The small molecule below binds the protein below.
Small molecule (SMILES): CCS(=O)(=O)O

Binding-site contacts:
Ligand atom O1 contacts residue ALA14 of chain 1.A at 2.7 Å (h-bond).
Ligand atom O1 contacts residue MG1 of chain 1.G at 2.9 Å.
Ligand atom O3 contacts residue ASP12 of chain 1.A at 3.6 Å (salt-bridge).
Ligand atom O3 contacts residue ARG160 of chain 1.A at 3.2 Å (salt-bridge).
Ligand atom O2 contacts residue ALA14 of chain 1.A at 4.0 Å.
Ligand atom O3 contacts residue MG1 of chain 1.G at 4.4 Å.
Ligand atom C2 contacts residue GLY127 of chain 1.A at 4.5 Å.
Ligand atom O1 contacts residue THR126 of chain 1.A at 4.1 Å.
Ligand atom S contacts residue THR126 of chain 1.A at 3.8 Å.
Ligand atom O3 contacts residue GLY127 of chain 1.A at 2.7 Å (h-bond).
Ligand atom O3 contacts residue TYR128 of chain 1.A at 4.0 Å.
Ligand atom O2 contacts residue MG1 of chain 1.G at 2.5 Å.
Ligand atom C2 contacts residue TYR128 of chain 1.A at 3.8 Å (hydrophobic).
Ligand atom O2 contacts residue ASP12 of chain 1.A at 3.4 Å (salt-bridge).
Ligand atom O3 contacts residue THR126 of chain 1.A at 2.5 Å (h-bond).
Ligand atom S contacts residue MG1 of chain 1.G at 3.2 Å.
Ligand atom S contacts residue GLY127 of chain 1.A at 4.1 Å.
Ligand atom C1 contacts residue TYR128 of chain 1.A at 3.9 Å (hydrophobic).
Ligand atom O1 contacts residue TRP13 of chain 1.A at 3.7 Å.
Ligand atom C1 contacts residue MET49 of chain 1.A at 4.3 Å (hydrophobic).
Ligand atom C2 contacts residue MG1 of chain 1.G at 4.2 Å.
Ligand atom C2 contacts residue CYS22 of chain 1.A at 4.3 Å (hydrophobic).
Ligand atom C1 contacts residue GLY127 of chain 1.A at 4.0 Å.
Ligand atom O2 contacts residue ARG160 of chain 1.A at 3.7 Å.
Ligand atom O2 contacts residue ASP186 of chain 1.A at 4.5 Å.
Ligand atom S contacts residue ARG160 of chain 1.A at 4.0 Å.
Ligand atom S contacts residue ASP12 of chain 1.A at 3.9 Å.
Ligand atom C2 contacts residue THR126 of chain 1.A at 4.5 Å.
Ligand atom S contacts residue ALA14 of chain 1.A at 4.1 Å.
Ligand atom O1 contacts residue ASP12 of chain 1.A at 3.9 Å.

Sequence of chain 1.A:
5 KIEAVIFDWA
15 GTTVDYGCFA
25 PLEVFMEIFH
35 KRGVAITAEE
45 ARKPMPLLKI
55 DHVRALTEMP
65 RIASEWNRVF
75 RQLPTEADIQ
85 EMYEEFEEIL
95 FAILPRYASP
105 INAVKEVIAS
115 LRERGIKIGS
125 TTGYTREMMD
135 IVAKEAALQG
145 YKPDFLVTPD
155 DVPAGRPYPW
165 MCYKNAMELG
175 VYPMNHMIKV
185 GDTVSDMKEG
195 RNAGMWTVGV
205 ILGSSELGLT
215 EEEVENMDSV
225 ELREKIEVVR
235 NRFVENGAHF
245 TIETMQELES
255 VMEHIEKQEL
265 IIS